Binding-site contacts:
Ligand atom C2 contacts residue TYR228 of chain 1.B at 3.6 Å (hydrophobic).
Ligand atom C4 contacts residue TYR228 of chain 1.B at 4.0 Å (hydrophobic).
Ligand atom CL contacts residue TYR228 of chain 1.B at 4.1 Å.
Ligand atom N contacts residue TYR228 of chain 1.B at 3.6 Å.
Ligand atom C2 contacts residue LEU274 of chain 1.B at 4.3 Å (hydrophobic).
Ligand atom C2 contacts residue SER231 of chain 1.B at 4.3 Å.
Ligand atom CL contacts residue ASN227 of chain 1.B at 3.6 Å.
Ligand atom C3 contacts residue TYR228 of chain 1.B at 3.9 Å (hydrophobic).
Ligand atom C8 contacts residue GLY226 of chain 1.B at 4.3 Å.
Ligand atom C5 contacts residue GLY226 of chain 1.B at 3.8 Å.
Ligand atom C4 contacts residue SER231 of chain 1.B at 4.1 Å.
Ligand atom C3 contacts residue ILE273 of chain 1.B at 4.4 Å (hydrophobic).
Ligand atom CL contacts residue ALA222 of chain 1.B at 3.5 Å.
Ligand atom C3 contacts residue SER231 of chain 1.B at 3.6 Å.
Ligand atom O contacts residue TYR228 of chain 1.B at 3.9 Å.
Ligand atom C3 contacts residue LEU274 of chain 1.B at 3.7 Å (hydrophobic).
Ligand atom C contacts residue ILE273 of chain 1.B at 4.2 Å (hydrophobic).
Ligand atom C1 contacts residue TYR228 of chain 1.B at 3.6 Å (hydrophobic).
Ligand atom CL contacts residue SER231 of chain 1.B at 3.8 Å.
Ligand atom C1 contacts residue ILE273 of chain 1.B at 4.3 Å (hydrophobic).
Ligand atom C6 contacts residue TYR228 of chain 1.B at 4.0 Å (hydrophobic).
Ligand atom C4 contacts residue ASN227 of chain 1.B at 4.5 Å.
Ligand atom O contacts residue ILE273 of chain 1.B at 4.4 Å.
Ligand atom C2 contacts residue ILE273 of chain 1.B at 3.7 Å (hydrophobic).
Ligand atom C4 contacts residue GLY226 of chain 1.B at 4.4 Å.
Ligand atom CL contacts residue LEU274 of chain 1.B at 4.0 Å.
Ligand atom C contacts residue TYR228 of chain 1.B at 3.5 Å (hydrophobic).
Ligand atom C5 contacts residue TYR228 of chain 1.B at 4.1 Å (hydrophobic).
Ligand atom C8 contacts residue TYR228 of chain 1.B at 4.1 Å (hydrophobic).
Ligand atom C4 contacts residue LEU274 of chain 1.B at 4.4 Å (hydrophobic).
Ligand atom CL contacts residue GLY226 of chain 1.B at 3.7 Å.

Sequence of chain 1.B:
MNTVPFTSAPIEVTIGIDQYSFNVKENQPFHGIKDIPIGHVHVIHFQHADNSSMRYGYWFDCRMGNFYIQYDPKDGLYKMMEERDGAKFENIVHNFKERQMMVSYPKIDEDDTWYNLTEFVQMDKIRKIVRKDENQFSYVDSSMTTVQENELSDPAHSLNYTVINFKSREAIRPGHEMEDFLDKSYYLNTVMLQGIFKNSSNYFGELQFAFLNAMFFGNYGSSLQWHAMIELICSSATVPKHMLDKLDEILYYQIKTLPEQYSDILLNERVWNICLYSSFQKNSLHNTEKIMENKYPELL

A protein and the small-molecule ligand that binds it are described below.
Small molecule (SMILES): COc1ccc(Cl)cc1CCN